The protein below binds the small molecule below.
Small molecule (SMILES): CC(=O)N[C@H]1[C@H](O[C@H]2[C@H](O)[C@@H](NC(C)=O)CO[C@@H]2CO)O[C@H](CO)[C@@H](O)[C@@H]1O

Binding-site contacts:
Ligand atom O5 contacts residue ASN382 of chain 1.B at 2.4 Å (h-bond).
Ligand atom C1 contacts residue ASN382 of chain 1.B at 1.4 Å.
Ligand atom C8 contacts residue ASN382 of chain 1.B at 4.0 Å.
Ligand atom N2 contacts residue ASN382 of chain 1.B at 3.0 Å (h-bond).
Ligand atom C2 contacts residue ASN382 of chain 1.B at 2.4 Å.
Ligand atom C3 contacts residue ASN382 of chain 1.B at 3.8 Å.
Ligand atom C5 contacts residue ASN382 of chain 1.B at 3.7 Å.
Ligand atom C4 contacts residue ASN382 of chain 1.B at 4.1 Å.
Ligand atom C7 contacts residue ASN382 of chain 1.B at 3.7 Å.
Ligand atom O7 contacts residue GLN380 of chain 1.B at 3.5 Å (h-bond).

Sequence of chain 1.B:
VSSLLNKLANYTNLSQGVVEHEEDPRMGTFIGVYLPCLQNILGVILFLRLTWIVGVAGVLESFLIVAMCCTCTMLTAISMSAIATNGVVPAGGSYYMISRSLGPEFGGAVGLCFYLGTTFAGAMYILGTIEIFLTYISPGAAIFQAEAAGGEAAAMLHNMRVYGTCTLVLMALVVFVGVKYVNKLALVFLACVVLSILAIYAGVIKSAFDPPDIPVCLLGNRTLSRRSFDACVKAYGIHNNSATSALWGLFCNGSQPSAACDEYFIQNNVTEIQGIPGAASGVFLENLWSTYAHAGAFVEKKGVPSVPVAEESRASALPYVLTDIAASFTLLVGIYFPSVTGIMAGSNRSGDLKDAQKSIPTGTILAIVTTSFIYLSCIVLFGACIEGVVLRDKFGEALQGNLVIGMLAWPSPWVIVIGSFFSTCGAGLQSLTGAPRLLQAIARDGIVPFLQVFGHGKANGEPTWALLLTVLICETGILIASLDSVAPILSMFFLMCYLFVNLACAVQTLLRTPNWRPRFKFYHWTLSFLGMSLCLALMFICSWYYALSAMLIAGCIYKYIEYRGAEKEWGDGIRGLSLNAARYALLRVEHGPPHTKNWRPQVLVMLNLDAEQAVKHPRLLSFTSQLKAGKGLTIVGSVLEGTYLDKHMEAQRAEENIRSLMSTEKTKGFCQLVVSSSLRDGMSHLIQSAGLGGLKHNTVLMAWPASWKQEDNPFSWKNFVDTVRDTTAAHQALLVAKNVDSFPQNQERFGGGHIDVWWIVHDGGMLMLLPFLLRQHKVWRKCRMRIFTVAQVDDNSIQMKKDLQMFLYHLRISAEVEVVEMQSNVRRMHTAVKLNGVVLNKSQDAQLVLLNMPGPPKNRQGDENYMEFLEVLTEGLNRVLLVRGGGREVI